Binding-site contacts:
Ligand atom O3P contacts residue LYS112 of chain 4.A at 3.5 Å (salt-bridge).
Ligand atom O2P contacts residue THR27 of chain 4.A at 3.4 Å (h-bond).
Ligand atom P contacts residue MET30 of chain 4.A at 3.9 Å.
Ligand atom O2P contacts residue GLY28 of chain 4.A at 2.6 Å (h-bond).
Ligand atom C1 contacts residue MET177 of chain 4.A at 3.3 Å (hydrophobic).
Ligand atom P contacts residue LYS112 of chain 4.A at 4.0 Å.
Ligand atom O3P contacts residue THR27 of chain 4.A at 3.4 Å (h-bond).
Ligand atom P contacts residue THR27 of chain 4.A at 3.8 Å.
Ligand atom O2P contacts residue GLY26 of chain 4.A at 3.4 Å.
Ligand atom O6 contacts residue MET30 of chain 4.A at 3.3 Å.
Ligand atom C5 contacts residue MET30 of chain 4.A at 3.8 Å (hydrophobic).
Ligand atom C6 contacts residue TYR113 of chain 4.A at 3.2 Å (hydrophobic).
Ligand atom P contacts residue GLY28 of chain 4.A at 3.3 Å.
Ligand atom C1 contacts residue VAL160 of chain 4.A at 3.5 Å (hydrophobic).
Ligand atom O2P contacts residue MET30 of chain 4.A at 4.2 Å.
Ligand atom O3P contacts residue MET30 of chain 4.A at 3.0 Å (h-bond).
Ligand atom O1 contacts residue ALA161 of chain 4.A at 3.6 Å.
Ligand atom O1 contacts residue MET30 of chain 4.A at 3.5 Å.
Ligand atom O3 contacts residue ALA24 of chain 4.A at 3.4 Å.
Ligand atom O1P contacts residue GLY26 of chain 4.A at 3.8 Å.
Ligand atom O3P contacts residue TYR113 of chain 4.A at 3.6 Å.
Ligand atom O3P contacts residue GLY28 of chain 4.A at 3.1 Å (h-bond).
Ligand atom O3P contacts residue GLU29 of chain 4.A at 2.8 Å (salt-bridge).
Ligand atom O1P contacts residue TYR113 of chain 4.A at 4.1 Å.
Ligand atom O5 contacts residue VAL160 of chain 4.A at 3.9 Å.
Ligand atom O5 contacts residue TYR113 of chain 4.A at 4.1 Å.
Ligand atom O1P contacts residue LYS112 of chain 4.A at 3.4 Å (salt-bridge).
Ligand atom C5 contacts residue TYR113 of chain 4.A at 3.9 Å (hydrophobic).
Ligand atom O1 contacts residue MET177 of chain 4.A at 3.0 Å.
Ligand atom O2 contacts residue VAL160 of chain 4.A at 4.0 Å.
Ligand atom O1 contacts residue VAL160 of chain 4.A at 3.0 Å (h-bond).
Ligand atom O5 contacts residue MET30 of chain 4.A at 3.8 Å.
Ligand atom P contacts residue GLU29 of chain 4.A at 4.1 Å.
Ligand atom O4 contacts residue GLY21 of chain 4.A at 3.4 Å.
Ligand atom O6 contacts residue TYR113 of chain 4.A at 2.5 Å (h-bond).
Ligand atom P contacts residue TYR113 of chain 4.A at 3.6 Å.
Ligand atom O1P contacts residue THR27 of chain 4.A at 3.2 Å (h-bond).
Ligand atom C3 contacts residue ALA24 of chain 4.A at 4.2 Å (hydrophobic).
Ligand atom C4 contacts residue ALA24 of chain 4.A at 3.9 Å (hydrophobic).
Ligand atom O1P contacts residue GLY28 of chain 4.A at 3.8 Å.

Sequence of chain 4.A:
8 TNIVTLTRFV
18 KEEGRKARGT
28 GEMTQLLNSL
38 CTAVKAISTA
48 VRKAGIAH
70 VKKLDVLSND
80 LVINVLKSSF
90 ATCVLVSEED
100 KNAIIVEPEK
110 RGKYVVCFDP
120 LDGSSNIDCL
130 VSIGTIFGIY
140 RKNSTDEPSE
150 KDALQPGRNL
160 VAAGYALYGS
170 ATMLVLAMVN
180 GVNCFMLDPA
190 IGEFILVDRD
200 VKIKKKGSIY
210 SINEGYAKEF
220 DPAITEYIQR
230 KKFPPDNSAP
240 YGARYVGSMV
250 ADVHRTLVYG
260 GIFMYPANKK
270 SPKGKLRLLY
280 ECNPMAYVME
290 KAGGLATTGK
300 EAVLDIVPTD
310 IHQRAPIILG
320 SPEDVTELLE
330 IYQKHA

This protein binds this small molecule.
Small molecule (SMILES): O=P(O)(O)OC[C@H]1O[C@](O)(CO)[C@@H](O)[C@@H]1O